Binding-site contacts:
Ligand atom C5 contacts residue ASN57 of chain 4.A at 3.7 Å.
Ligand atom O7 contacts residue ASN57 of chain 4.A at 3.3 Å (h-bond).
Ligand atom O5 contacts residue ASN57 of chain 4.A at 2.4 Å (h-bond).
Ligand atom C1 contacts residue ASN57 of chain 4.A at 1.5 Å.
Ligand atom O5 contacts residue ARG14 of chain 4.A at 4.2 Å.
Ligand atom N2 contacts residue ARG14 of chain 4.A at 4.3 Å.
Ligand atom C2 contacts residue ASN57 of chain 4.A at 2.6 Å.
Ligand atom C1 contacts residue ARG14 of chain 4.A at 3.4 Å.
Ligand atom C2 contacts residue ARG14 of chain 4.A at 4.1 Å.
Ligand atom C4 contacts residue ASN57 of chain 4.A at 4.4 Å.
Ligand atom N2 contacts residue ASN57 of chain 4.A at 3.0 Å (h-bond).
Ligand atom C3 contacts residue ASN57 of chain 4.A at 4.0 Å.
Ligand atom C7 contacts residue ASN57 of chain 4.A at 3.3 Å.
Ligand atom C5 contacts residue ARG14 of chain 4.A at 4.2 Å.
Ligand atom C3 contacts residue ARG14 of chain 4.A at 4.2 Å.
Ligand atom C8 contacts residue ASN57 of chain 4.A at 4.4 Å.

Sequence of chain 4.A:
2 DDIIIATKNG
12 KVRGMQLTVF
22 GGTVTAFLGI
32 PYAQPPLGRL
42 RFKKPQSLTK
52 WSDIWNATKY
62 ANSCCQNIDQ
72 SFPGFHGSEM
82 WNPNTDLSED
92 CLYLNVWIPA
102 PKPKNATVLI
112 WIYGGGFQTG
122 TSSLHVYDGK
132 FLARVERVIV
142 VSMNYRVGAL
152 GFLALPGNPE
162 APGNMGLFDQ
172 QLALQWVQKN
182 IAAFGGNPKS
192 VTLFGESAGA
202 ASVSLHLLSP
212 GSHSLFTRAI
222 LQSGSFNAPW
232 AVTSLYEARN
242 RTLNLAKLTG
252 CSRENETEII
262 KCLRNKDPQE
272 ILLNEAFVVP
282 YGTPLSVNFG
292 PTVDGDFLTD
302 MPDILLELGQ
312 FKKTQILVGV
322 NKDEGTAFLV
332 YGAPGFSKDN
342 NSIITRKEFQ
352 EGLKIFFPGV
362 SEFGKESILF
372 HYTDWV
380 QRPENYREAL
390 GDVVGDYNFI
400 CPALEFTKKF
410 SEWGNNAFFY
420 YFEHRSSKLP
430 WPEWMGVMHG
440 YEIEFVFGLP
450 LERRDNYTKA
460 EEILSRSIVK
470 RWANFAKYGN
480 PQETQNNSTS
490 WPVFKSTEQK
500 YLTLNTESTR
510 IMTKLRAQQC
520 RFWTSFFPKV

This small molecule binds to this protein.
Small molecule (SMILES): CC(=O)N[C@@H]1[C@@H](O)[C@H](O)[C@@H](CO)O[C@H]1O